Sequence of chain 1.C:
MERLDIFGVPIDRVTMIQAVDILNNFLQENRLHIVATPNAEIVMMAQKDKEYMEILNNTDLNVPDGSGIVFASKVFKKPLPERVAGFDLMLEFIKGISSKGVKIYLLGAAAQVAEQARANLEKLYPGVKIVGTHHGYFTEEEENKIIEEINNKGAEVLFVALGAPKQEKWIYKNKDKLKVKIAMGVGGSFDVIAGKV

Binding-site contacts:
Ligand atom O7' contacts residue VAL192 of chain 1.C at 3.4 Å.
Ligand atom C2 contacts residue TYR137 of chain 1.C at 3.6 Å (hydrophobic).
Ligand atom C2 contacts residue ALA161 of chain 1.C at 3.7 Å (hydrophobic).
Ligand atom C6 contacts residue TYR137 of chain 1.C at 3.7 Å (hydrophobic).
Ligand atom C2B contacts residue TYR137 of chain 1.C at 3.6 Å (hydrophobic).
Ligand atom O3B contacts residue GLY188 of chain 1.C at 3.5 Å.
Ligand atom O2' contacts residue ASP191 of chain 1.C at 3.6 Å.
Ligand atom O3A contacts residue GLY188 of chain 1.C at 3.7 Å.
Ligand atom O4 contacts residue GLY136 of chain 1.C at 3.1 Å (h-bond).
Ligand atom O6' contacts residue GLN167 of chain 1.C at 3.3 Å (h-bond).
Ligand atom O2' contacts residue TYR137 of chain 1.C at 3.3 Å (h-bond).
Ligand atom O4' contacts residue VAL186 of chain 1.C at 3.7 Å.
Ligand atom O2' contacts residue ALA109 of chain 1.C at 3.6 Å.
Ligand atom N3 contacts residue GLY136 of chain 1.C at 2.9 Å (h-bond).
Ligand atom O2' contacts residue ALA110 of chain 1.C at 3.7 Å.
Ligand atom C4 contacts residue TYR137 of chain 1.C at 3.5 Å (hydrophobic).
Ligand atom O5' contacts residue GLY187 of chain 1.C at 3.4 Å.
Ligand atom O2 contacts residue TYR137 of chain 1.C at 3.6 Å.
Ligand atom C5' contacts residue VAL186 of chain 1.C at 3.6 Å (hydrophobic).
Ligand atom O3' contacts residue PHE87 of chain 1.C at 3.4 Å (h-bond).
Ligand atom O3B contacts residue ASP191 of chain 1.C at 2.6 Å (salt-bridge).
Ligand atom C3' contacts residue VAL186 of chain 1.C at 3.7 Å (hydrophobic).
Ligand atom C3B contacts residue ASP191 of chain 1.C at 3.5 Å.
Ligand atom O2A contacts residue GLY188 of chain 1.C at 3.5 Å.
Ligand atom C4 contacts residue GLY136 of chain 1.C at 3.4 Å.
Ligand atom C6 contacts residue LEU162 of chain 1.C at 3.4 Å (hydrophobic).
Ligand atom O2 contacts residue ALA109 of chain 1.C at 3.0 Å (h-bond).
Ligand atom O4' contacts residue THR37 of chain 1.C at 3.3 Å (h-bond).
Ligand atom C5' contacts residue GLY187 of chain 1.C at 3.6 Å.
Ligand atom O5' contacts residue GLY188 of chain 1.C at 3.6 Å (h-bond).
Ligand atom O1' contacts residue GLY188 of chain 1.C at 3.7 Å.
Ligand atom O4B contacts residue GLY163 of chain 1.C at 3.6 Å (h-bond).
Ligand atom O7' contacts residue SER189 of chain 1.C at 3.6 Å (h-bond).
Ligand atom O4B contacts residue LEU162 of chain 1.C at 3.4 Å.
Ligand atom N3 contacts residue TYR137 of chain 1.C at 3.4 Å.
Ligand atom O2 contacts residue ALA161 of chain 1.C at 3.0 Å (h-bond).
Ligand atom N1 contacts residue TYR137 of chain 1.C at 3.5 Å (h-bond).
Ligand atom O7' contacts residue PHE87 of chain 1.C at 3.5 Å.
Ligand atom O4 contacts residue TYR137 of chain 1.C at 3.6 Å.
Ligand atom O5B contacts residue GLY188 of chain 1.C at 3.6 Å (h-bond).

A small-molecule ligand and the protein it binds are described below.
Small molecule (SMILES): CC(=O)N[C@H]1[C@@H](O[P](=O)(O)O[P](=O)(O)OC[C@H]2O[C@@H](n3ccc(=O)[nH]c3=O)[C@H](O)[C@@H]2O)O[C@H](CO)[C@@H](O)[C@@H]1O